Binding-site contacts:
Ligand atom O1B contacts residue THR48 of chain 1.B at 2.7 Å (h-bond).
Ligand atom O8 contacts residue ASP190 of chain 1.B at 2.9 Å (salt-bridge).
Ligand atom C5 contacts residue GLY188 of chain 1.B at 3.8 Å.
Ligand atom O1A contacts residue TYR136 of chain 1.B at 3.3 Å (h-bond).
Ligand atom O1B contacts residue ALA10 of chain 1.B at 3.6 Å.
Ligand atom C9 contacts residue GLU191 of chain 1.B at 3.4 Å.
Ligand atom C1 contacts residue THR48 of chain 1.B at 3.8 Å.
Ligand atom C8 contacts residue SER207 of chain 1.B at 3.9 Å.
Ligand atom O8 contacts residue PHE189 of chain 1.B at 3.6 Å.
Ligand atom C6 contacts residue ASP190 of chain 1.B at 3.6 Å.
Ligand atom C3 contacts residue THR48 of chain 1.B at 3.9 Å.
Ligand atom C4 contacts residue GLY188 of chain 1.B at 3.6 Å.
Ligand atom O1B contacts residue SER47 of chain 1.B at 3.3 Å (h-bond).
Ligand atom C1 contacts residue LYS164 of chain 1.B at 3.8 Å.
Ligand atom C8 contacts residue GLU191 of chain 1.B at 3.5 Å.
Ligand atom O1A contacts residue SER47 of chain 1.B at 3.2 Å (h-bond).
Ligand atom O7 contacts residue LEU250 of chain 1.B at 3.6 Å.
Ligand atom O2 contacts residue TYR43 of chain 1.B at 3.9 Å.
Ligand atom O9 contacts residue LEU246 of chain 1.B at 3.8 Å.
Ligand atom N contacts residue GLY188 of chain 1.B at 3.7 Å.
Ligand atom O1A contacts residue GLY46 of chain 1.B at 3.7 Å.
Ligand atom O9 contacts residue GLU191 of chain 1.B at 2.8 Å (salt-bridge).
Ligand atom O6 contacts residue GLY206 of chain 1.B at 3.2 Å.
Ligand atom O7 contacts residue SER207 of chain 1.B at 2.8 Å (h-bond).
Ligand atom C2 contacts residue ILE205 of chain 1.B at 3.9 Å (hydrophobic).
Ligand atom O1A contacts residue LYS164 of chain 1.B at 3.1 Å (salt-bridge).
Ligand atom O2 contacts residue ILE205 of chain 1.B at 3.5 Å.
Ligand atom C2 contacts residue LYS164 of chain 1.B at 3.5 Å.
Ligand atom C4 contacts residue ILE205 of chain 1.B at 3.7 Å (hydrophobic).
Ligand atom O6 contacts residue ASP190 of chain 1.B at 2.8 Å (salt-bridge).
Ligand atom C7 contacts residue SER207 of chain 1.B at 3.7 Å.
Ligand atom C3 contacts residue ALA10 of chain 1.B at 3.8 Å (hydrophobic).
Ligand atom C8 contacts residue ASP190 of chain 1.B at 3.8 Å.
Ligand atom C3 contacts residue ILE205 of chain 1.B at 3.9 Å (hydrophobic).
Ligand atom C1 contacts residue SER47 of chain 1.B at 3.6 Å.
Ligand atom O6 contacts residue SER207 of chain 1.B at 2.8 Å (h-bond).
Ligand atom O1A contacts residue TYR43 of chain 1.B at 3.6 Å.
Ligand atom O8 contacts residue GLU191 of chain 1.B at 2.6 Å (salt-bridge).
Ligand atom O2 contacts residue LYS164 of chain 1.B at 2.7 Å.
Ligand atom C6 contacts residue GLY188 of chain 1.B at 3.6 Å.

Sequence of chain 1.B:
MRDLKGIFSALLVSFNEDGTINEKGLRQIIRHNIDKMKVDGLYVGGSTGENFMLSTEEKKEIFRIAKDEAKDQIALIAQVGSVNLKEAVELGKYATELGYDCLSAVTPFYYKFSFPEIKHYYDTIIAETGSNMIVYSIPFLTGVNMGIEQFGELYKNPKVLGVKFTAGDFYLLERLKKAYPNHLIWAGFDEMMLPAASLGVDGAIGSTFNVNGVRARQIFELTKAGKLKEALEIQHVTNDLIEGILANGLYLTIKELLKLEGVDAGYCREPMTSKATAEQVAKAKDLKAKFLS

This small molecule binds to this protein.
Small molecule (SMILES): CC(=O)N[C@H](CCC(=O)C(=O)O)[C@@H](O)[C@H](O)[C@H](O)CO